Sequence of chain 1.C:
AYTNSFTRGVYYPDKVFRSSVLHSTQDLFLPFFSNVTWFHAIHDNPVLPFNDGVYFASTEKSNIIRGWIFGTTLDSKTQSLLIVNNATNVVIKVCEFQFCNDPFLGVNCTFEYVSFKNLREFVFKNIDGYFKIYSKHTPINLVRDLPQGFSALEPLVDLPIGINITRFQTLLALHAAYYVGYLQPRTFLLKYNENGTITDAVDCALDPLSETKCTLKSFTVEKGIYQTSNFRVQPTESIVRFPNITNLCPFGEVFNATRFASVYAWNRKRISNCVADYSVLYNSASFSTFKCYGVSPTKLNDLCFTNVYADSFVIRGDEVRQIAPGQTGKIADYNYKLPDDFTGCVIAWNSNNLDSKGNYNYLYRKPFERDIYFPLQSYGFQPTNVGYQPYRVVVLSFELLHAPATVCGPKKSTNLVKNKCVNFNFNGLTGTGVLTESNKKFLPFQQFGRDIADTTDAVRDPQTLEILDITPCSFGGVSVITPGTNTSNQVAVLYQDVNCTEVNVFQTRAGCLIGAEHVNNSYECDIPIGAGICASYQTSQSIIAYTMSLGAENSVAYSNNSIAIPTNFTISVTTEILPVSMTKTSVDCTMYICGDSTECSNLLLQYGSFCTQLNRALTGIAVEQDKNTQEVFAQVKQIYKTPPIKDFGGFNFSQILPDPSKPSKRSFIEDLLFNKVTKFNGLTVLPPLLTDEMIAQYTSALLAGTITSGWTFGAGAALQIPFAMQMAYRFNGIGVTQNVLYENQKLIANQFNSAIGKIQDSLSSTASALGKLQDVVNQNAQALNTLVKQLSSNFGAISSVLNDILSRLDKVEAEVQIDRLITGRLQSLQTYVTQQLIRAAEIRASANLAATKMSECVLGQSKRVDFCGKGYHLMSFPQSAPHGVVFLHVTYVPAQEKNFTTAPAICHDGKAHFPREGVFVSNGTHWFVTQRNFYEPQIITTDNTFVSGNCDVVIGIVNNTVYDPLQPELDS

Binding-site contacts:
Ligand atom C1 contacts residue ASN61 of chain 1.C at 1.4 Å.
Ligand atom C7 contacts residue ASN61 of chain 1.C at 3.4 Å.
Ligand atom O5 contacts residue TYR28 of chain 1.C at 4.3 Å.
Ligand atom C2 contacts residue ASN61 of chain 1.C at 2.5 Å.
Ligand atom C6 contacts residue TYR28 of chain 1.C at 4.5 Å (hydrophobic).
Ligand atom O7 contacts residue ASN61 of chain 1.C at 3.5 Å (h-bond).
Ligand atom C5 contacts residue ASN61 of chain 1.C at 3.7 Å.
Ligand atom N2 contacts residue ASN61 of chain 1.C at 3.0 Å (h-bond).
Ligand atom C4 contacts residue ASN61 of chain 1.C at 4.2 Å.
Ligand atom C3 contacts residue ASN61 of chain 1.C at 3.8 Å.
Ligand atom O6 contacts residue TYR28 of chain 1.C at 3.2 Å.
Ligand atom O5 contacts residue ASN61 of chain 1.C at 2.3 Å (h-bond).
Ligand atom C8 contacts residue ASN61 of chain 1.C at 4.5 Å.

This small molecule binds to this protein.
Small molecule (SMILES): CC(=O)N[C@@H]1[C@@H](O)[C@H](O)[C@@H](CO)O[C@H]1O